A protein and the small-molecule ligand that binds it are described below.
Small molecule (SMILES): CC(=O)N[C@@H]1[C@@H](O)[C@H](O)[C@@H](CO)O[C@H]1O

Sequence of chain 2.A:
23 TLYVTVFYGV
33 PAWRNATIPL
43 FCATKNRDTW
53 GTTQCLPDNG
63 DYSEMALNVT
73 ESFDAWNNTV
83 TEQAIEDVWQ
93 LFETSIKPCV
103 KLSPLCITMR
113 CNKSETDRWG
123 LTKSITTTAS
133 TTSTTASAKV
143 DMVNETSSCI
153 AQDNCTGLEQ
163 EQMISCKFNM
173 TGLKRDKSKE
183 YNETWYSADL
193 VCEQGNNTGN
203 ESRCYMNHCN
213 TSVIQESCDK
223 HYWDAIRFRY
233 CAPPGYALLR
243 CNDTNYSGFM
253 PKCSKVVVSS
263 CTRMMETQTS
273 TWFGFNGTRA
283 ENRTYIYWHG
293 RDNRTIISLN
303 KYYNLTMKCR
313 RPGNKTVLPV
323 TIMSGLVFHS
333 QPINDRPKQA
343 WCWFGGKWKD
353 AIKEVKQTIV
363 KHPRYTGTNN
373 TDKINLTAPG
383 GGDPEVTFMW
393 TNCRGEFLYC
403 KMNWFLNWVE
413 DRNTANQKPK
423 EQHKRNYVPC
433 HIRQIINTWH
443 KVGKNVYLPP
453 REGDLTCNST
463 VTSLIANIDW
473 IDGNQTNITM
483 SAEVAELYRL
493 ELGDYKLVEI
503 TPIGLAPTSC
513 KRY

Binding-site contacts:
Ligand atom C8 contacts residue GLN196 of chain 2.A at 4.5 Å.
Ligand atom C1 contacts residue ASN198 of chain 2.A at 1.5 Å.
Ligand atom C5 contacts residue ASN198 of chain 2.A at 3.8 Å.
Ligand atom C8 contacts residue ASN198 of chain 2.A at 3.9 Å.
Ligand atom C3 contacts residue ASN198 of chain 2.A at 3.9 Å.
Ligand atom N2 contacts residue ASN198 of chain 2.A at 3.0 Å (h-bond).
Ligand atom C4 contacts residue ASN198 of chain 2.A at 4.4 Å.
Ligand atom C8 contacts residue GLY197 of chain 2.A at 3.7 Å.
Ligand atom O7 contacts residue ASN198 of chain 2.A at 3.4 Å (h-bond).
Ligand atom C2 contacts residue ASN198 of chain 2.A at 2.5 Å.
Ligand atom O5 contacts residue ASN198 of chain 2.A at 2.5 Å (h-bond).
Ligand atom C7 contacts residue ASN198 of chain 2.A at 3.4 Å.